Sequence of chain 1.A:
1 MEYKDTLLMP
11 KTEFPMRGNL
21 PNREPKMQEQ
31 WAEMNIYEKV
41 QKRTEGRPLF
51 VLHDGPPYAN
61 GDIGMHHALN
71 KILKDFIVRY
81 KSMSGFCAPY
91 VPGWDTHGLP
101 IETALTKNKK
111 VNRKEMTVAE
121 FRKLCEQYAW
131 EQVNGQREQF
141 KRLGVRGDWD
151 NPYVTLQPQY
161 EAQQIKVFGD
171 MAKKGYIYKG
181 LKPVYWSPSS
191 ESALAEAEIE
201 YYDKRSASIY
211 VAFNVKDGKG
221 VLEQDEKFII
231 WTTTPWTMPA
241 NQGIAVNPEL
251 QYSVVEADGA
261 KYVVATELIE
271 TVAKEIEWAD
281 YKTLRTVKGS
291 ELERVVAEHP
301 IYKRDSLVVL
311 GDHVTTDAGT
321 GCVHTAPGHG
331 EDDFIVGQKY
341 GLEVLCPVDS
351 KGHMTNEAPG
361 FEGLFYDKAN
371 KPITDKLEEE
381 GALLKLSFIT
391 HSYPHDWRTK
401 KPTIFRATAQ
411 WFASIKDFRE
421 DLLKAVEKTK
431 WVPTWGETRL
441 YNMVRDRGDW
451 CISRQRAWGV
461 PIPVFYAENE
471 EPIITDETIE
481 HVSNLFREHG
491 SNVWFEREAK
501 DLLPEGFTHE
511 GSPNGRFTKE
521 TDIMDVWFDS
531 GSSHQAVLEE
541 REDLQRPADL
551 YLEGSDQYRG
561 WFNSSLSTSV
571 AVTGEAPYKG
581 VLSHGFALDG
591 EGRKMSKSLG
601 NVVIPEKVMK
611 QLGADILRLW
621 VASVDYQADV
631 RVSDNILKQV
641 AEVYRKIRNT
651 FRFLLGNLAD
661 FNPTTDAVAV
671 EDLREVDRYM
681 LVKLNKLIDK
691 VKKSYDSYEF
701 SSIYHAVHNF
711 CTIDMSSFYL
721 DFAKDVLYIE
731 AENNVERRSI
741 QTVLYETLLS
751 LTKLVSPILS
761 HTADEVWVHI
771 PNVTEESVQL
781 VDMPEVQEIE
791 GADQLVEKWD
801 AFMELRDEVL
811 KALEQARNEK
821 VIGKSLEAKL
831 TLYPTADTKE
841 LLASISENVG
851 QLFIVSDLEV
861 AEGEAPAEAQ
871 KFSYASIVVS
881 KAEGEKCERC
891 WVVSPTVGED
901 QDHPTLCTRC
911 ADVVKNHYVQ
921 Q

Binding-site contacts:
Ligand atom O3' contacts residue ARG205 of chain 1.A at 3.8 Å.
Ligand atom C4 contacts residue ASN370 of chain 1.A at 4.1 Å.
Ligand atom C5' contacts residue PHE388 of chain 1.A at 3.5 Å (hydrophobic).
Ligand atom N3 contacts residue LYS371 of chain 1.A at 3.9 Å.
Ligand atom C2 contacts residue ASN370 of chain 1.A at 3.5 Å.
Ligand atom O3' contacts residue ASN370 of chain 1.A at 3.7 Å.
Ligand atom C4' contacts residue SER206 of chain 1.A at 4.0 Å.
Ligand atom C6 contacts residue THR374 of chain 1.A at 3.9 Å.
Ligand atom O2A contacts residue ARG205 of chain 1.A at 3.2 Å.
Ligand atom CD contacts residue ASP367 of chain 1.A at 3.5 Å.
Ligand atom C8 contacts residue PHE388 of chain 1.A at 3.8 Å (hydrophobic).
Ligand atom C4' contacts residue ARG205 of chain 1.A at 3.4 Å.
Ligand atom N1 contacts residue THR374 of chain 1.A at 2.9 Å (h-bond).
Ligand atom N1 contacts residue LEU386 of chain 1.A at 3.8 Å.
Ligand atom CG1 contacts residue ASP367 of chain 1.A at 4.0 Å.
Ligand atom N3 contacts residue ASN370 of chain 1.A at 3.4 Å.
Ligand atom C2 contacts residue ALA207 of chain 1.A at 3.9 Å (hydrophobic).
Ligand atom C2 contacts residue THR374 of chain 1.A at 3.3 Å.
Ligand atom C6 contacts residue LYS371 of chain 1.A at 3.6 Å.
Ligand atom CG2 contacts residue ASP367 of chain 1.A at 4.0 Å.
Ligand atom O2' contacts residue ASP367 of chain 1.A at 2.7 Å (salt-bridge).
Ligand atom C3' contacts residue ASP367 of chain 1.A at 3.6 Å.
Ligand atom C2 contacts residue LYS371 of chain 1.A at 3.9 Å.
Ligand atom C5 contacts residue PHE388 of chain 1.A at 3.9 Å (hydrophobic).
Ligand atom O4' contacts residue PHE388 of chain 1.A at 3.7 Å.
Ligand atom N7 contacts residue PHE388 of chain 1.A at 3.7 Å.
Ligand atom N1 contacts residue ASN370 of chain 1.A at 4.0 Å.
Ligand atom C3' contacts residue ARG205 of chain 1.A at 3.9 Å.
Ligand atom C1' contacts residue ASN370 of chain 1.A at 3.9 Å.
Ligand atom O4' contacts residue ALA207 of chain 1.A at 3.5 Å.
Ligand atom N1 contacts residue LYS371 of chain 1.A at 3.8 Å.
Ligand atom C2' contacts residue ASP367 of chain 1.A at 3.8 Å.
Ligand atom N3 contacts residue ALA207 of chain 1.A at 3.4 Å.
Ligand atom C2' contacts residue ASN370 of chain 1.A at 4.0 Å.
Ligand atom N6 contacts residue LYS371 of chain 1.A at 3.4 Å.
Ligand atom N9 contacts residue PHE388 of chain 1.A at 3.9 Å.
Ligand atom O3' contacts residue ASP367 of chain 1.A at 2.6 Å (salt-bridge).
Ligand atom C5' contacts residue ARG205 of chain 1.A at 4.0 Å.
Ligand atom O2' contacts residue ASN370 of chain 1.A at 3.2 Å (h-bond).
Ligand atom C4 contacts residue ALA207 of chain 1.A at 3.8 Å (hydrophobic).

A protein and the small-molecule ligand that binds it are described below.
Small molecule (SMILES): CC[C@H](C)[C@H](N)C(=O)NS(=O)(=O)NC[C@H]1O[C@@H](n2cnc3c(N)ncnc32)[C@H](O)[C@@H]1O